Binding-site contacts:
Ligand atom O5P contacts residue ARG352 of chain 1.G at 3.7 Å.
Ligand atom C6 contacts residue LEU347 of chain 1.G at 3.6 Å (hydrophobic).
Ligand atom O4P contacts residue THR348 of chain 1.G at 3.5 Å (h-bond).
Ligand atom O4P contacts residue THR349 of chain 1.G at 3.2 Å (h-bond).
Ligand atom O4 contacts residue TYR437 of chain 1.G at 2.8 Å (h-bond).
Ligand atom O1P contacts residue GLY434 of chain 1.G at 2.9 Å (h-bond).
Ligand atom O6P contacts residue GLY436 of chain 1.G at 3.0 Å (h-bond).
Ligand atom O4 contacts residue THR438 of chain 1.G at 3.5 Å (h-bond).
Ligand atom O5P contacts residue SER353 of chain 1.G at 2.7 Å (h-bond).
Ligand atom C4 contacts residue THR438 of chain 1.G at 3.7 Å.
Ligand atom C4 contacts residue GLY434 of chain 1.G at 3.4 Å.
Ligand atom O6P contacts residue SER435 of chain 1.G at 2.9 Å (h-bond).
Ligand atom P2 contacts residue SER353 of chain 1.G at 3.6 Å.
Ligand atom O4P contacts residue SER435 of chain 1.G at 2.6 Å (h-bond).
Ligand atom O4 contacts residue GLY434 of chain 1.G at 2.5 Å (h-bond).
Ligand atom O3P contacts residue TRP398 of chain 1.G at 2.5 Å (h-bond).
Ligand atom P1 contacts residue ARG405 of chain 1.G at 3.7 Å.
Ligand atom O2P contacts residue ARG405 of chain 1.G at 2.8 Å (salt-bridge).
Ligand atom O6P contacts residue SER353 of chain 1.G at 3.6 Å.
Ligand atom C3 contacts residue GLY434 of chain 1.G at 3.4 Å.
Ligand atom O3P contacts residue PRO433 of chain 1.G at 3.5 Å.
Ligand atom O2 contacts residue LEU347 of chain 1.G at 3.8 Å.
Ligand atom O3P contacts residue ARG405 of chain 1.G at 3.3 Å (salt-bridge).
Ligand atom C3 contacts residue ARG432 of chain 1.G at 3.3 Å.
Ligand atom P2 contacts residue SER435 of chain 1.G at 3.1 Å.
Ligand atom C6 contacts residue SER353 of chain 1.G at 3.8 Å.
Ligand atom O4 contacts residue GLY436 of chain 1.G at 3.6 Å.
Ligand atom C6 contacts residue THR438 of chain 1.G at 3.3 Å.
Ligand atom O3 contacts residue ARG432 of chain 1.G at 2.5 Å (salt-bridge).
Ligand atom O2 contacts residue GLY430 of chain 1.G at 3.5 Å (h-bond).
Ligand atom O6 contacts residue SER435 of chain 1.G at 3.5 Å (h-bond).
Ligand atom O5P contacts residue THR348 of chain 1.G at 2.5 Å (h-bond).
Ligand atom O5 contacts residue LEU347 of chain 1.G at 3.5 Å (h-bond).
Ligand atom P2 contacts residue THR348 of chain 1.G at 3.5 Å.
Ligand atom O6 contacts residue THR349 of chain 1.G at 3.3 Å (h-bond).
Ligand atom O3 contacts residue GLY430 of chain 1.G at 3.3 Å.
Ligand atom O4P contacts residue THR350 of chain 1.G at 2.8 Å (h-bond).
Ligand atom C5 contacts residue GLY434 of chain 1.G at 3.5 Å.
Ligand atom O4 contacts residue SER435 of chain 1.G at 3.8 Å.
Ligand atom P2 contacts residue THR349 of chain 1.G at 3.7 Å.

A small-molecule ligand and the protein it binds are described below.
Small molecule (SMILES): O=P(O)(O)OC[C@H]1O[C@](O)(COP(=O)(O)O)[C@@H](O)[C@@H]1O

Sequence of chain 1.G:
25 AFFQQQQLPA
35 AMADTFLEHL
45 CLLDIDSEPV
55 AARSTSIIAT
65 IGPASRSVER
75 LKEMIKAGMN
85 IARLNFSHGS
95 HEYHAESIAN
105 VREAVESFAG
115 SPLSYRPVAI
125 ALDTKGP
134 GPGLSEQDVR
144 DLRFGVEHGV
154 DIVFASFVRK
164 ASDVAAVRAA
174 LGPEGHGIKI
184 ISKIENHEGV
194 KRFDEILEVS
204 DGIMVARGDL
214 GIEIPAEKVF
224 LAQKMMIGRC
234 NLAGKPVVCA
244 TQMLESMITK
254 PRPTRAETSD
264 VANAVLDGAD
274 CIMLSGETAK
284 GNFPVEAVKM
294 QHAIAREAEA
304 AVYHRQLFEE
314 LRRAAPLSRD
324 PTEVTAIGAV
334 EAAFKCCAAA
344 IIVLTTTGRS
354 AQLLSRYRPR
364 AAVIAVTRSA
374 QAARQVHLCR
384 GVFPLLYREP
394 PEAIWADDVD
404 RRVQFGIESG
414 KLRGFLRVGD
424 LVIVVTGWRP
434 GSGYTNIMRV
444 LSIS